This small molecule binds to this protein.
Small molecule (SMILES): CC(=O)N[C@@H](CCCc1ccccc1)C(=O)N[C@H]1CCCNC(=O)CCNC(=O)[C@H](CO)NC(=O)[C@H](CC(C)C)NC(=O)[C@H](CC2=CN=C3CC=CC=C23)NC(=O)[C@H](CCC(=O)O)NC(=O)[C@H](Cc2ccccc2)NC(=O)[C@H](Cc2ccc(O)cc2)NC(=O)[C@H](CCC(=O)O)NC(=O)[C@H](CC(C)C)N(C)C1=O

Sequence of chain 3.B:
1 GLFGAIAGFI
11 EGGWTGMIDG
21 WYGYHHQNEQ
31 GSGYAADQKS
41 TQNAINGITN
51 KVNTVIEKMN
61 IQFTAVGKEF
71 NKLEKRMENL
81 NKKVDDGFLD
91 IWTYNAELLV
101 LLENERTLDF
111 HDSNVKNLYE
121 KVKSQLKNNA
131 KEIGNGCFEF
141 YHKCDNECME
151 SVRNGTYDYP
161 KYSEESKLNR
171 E

Sequence of chain 3.A:
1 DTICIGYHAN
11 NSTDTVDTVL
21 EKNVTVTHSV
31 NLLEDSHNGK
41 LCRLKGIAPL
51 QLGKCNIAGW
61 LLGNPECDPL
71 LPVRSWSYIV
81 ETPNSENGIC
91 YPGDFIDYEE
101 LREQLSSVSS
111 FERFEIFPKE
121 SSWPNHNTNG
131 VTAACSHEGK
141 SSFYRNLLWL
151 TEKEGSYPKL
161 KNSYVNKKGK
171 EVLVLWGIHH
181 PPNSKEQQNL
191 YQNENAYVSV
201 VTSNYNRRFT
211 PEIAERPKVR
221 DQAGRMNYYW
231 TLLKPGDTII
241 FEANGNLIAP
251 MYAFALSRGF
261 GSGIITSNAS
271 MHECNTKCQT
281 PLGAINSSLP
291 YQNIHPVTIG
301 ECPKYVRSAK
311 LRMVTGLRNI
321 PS

Binding-site contacts:
Ligand atom CA contacts residue GLN42 of chain 3.B at 3.6 Å.
Ligand atom CE1 contacts residue ILE56 of chain 3.B at 3.5 Å (hydrophobic).
Ligand atom N contacts residue GLN42 of chain 3.B at 3.0 Å (h-bond).
Ligand atom CE2 contacts residue ASP19 of chain 3.B at 3.7 Å.
Ligand atom CD2 contacts residue TRP21 of chain 3.B at 3.7 Å (hydrophobic).
Ligand atom CN contacts residue THR49 of chain 3.B at 3.5 Å.
Ligand atom CE2 contacts residue TRP21 of chain 3.B at 3.6 Å (hydrophobic).
Ligand atom CH2 contacts residue GLN38 of chain 3.B at 3.5 Å.
Ligand atom CD1 contacts residue HIS28 of chain 3.A at 3.7 Å.
Ligand atom CD1 contacts residue ASP19 of chain 3.B at 3.6 Å.
Ligand atom CE2 contacts residue VAL30 of chain 3.A at 3.4 Å (hydrophobic).
Ligand atom OH contacts residue THR315 of chain 3.A at 2.6 Å (h-bond).
Ligand atom CA contacts residue ASN53 of chain 3.B at 3.7 Å.
Ligand atom CG contacts residue THR49 of chain 3.B at 3.6 Å.
Ligand atom CD1 contacts residue THR49 of chain 3.B at 3.2 Å.
Ligand atom CB contacts residue ASN53 of chain 3.B at 3.2 Å.
Ligand atom OG contacts residue GLN42 of chain 3.B at 3.4 Å (h-bond).
Ligand atom CZ3 contacts residue GLN42 of chain 3.B at 3.7 Å.
Ligand atom CD1 contacts residue ILE18 of chain 3.B at 3.6 Å (hydrophobic).
Ligand atom CZ contacts residue LEU289 of chain 3.A at 3.7 Å (hydrophobic).
Ligand atom CE1 contacts residue HIS28 of chain 3.A at 3.7 Å.
Ligand atom CZ contacts residue TRP21 of chain 3.B at 3.8 Å (hydrophobic).
Ligand atom CE1 contacts residue GLY20 of chain 3.B at 3.3 Å.
Ligand atom CZ contacts residue GLY20 of chain 3.B at 3.5 Å.
Ligand atom OH contacts residue HIS28 of chain 3.A at 3.6 Å.
Ligand atom N contacts residue ASN53 of chain 3.B at 3.0 Å (h-bond).
Ligand atom CD1 contacts residue GLY20 of chain 3.B at 3.6 Å.
Ligand atom CZ contacts residue THR315 of chain 3.A at 3.6 Å.
Ligand atom CZ contacts residue ILE56 of chain 3.B at 3.5 Å (hydrophobic).
Ligand atom CE1 contacts residue ASP19 of chain 3.B at 3.8 Å.
Ligand atom CZ contacts residue HIS28 of chain 3.A at 3.6 Å.
Ligand atom NE1 contacts residue ASP19 of chain 3.B at 3.0 Å (salt-bridge).
Ligand atom CE2 contacts residue HIS28 of chain 3.A at 3.7 Å.
Ligand atom CD2 contacts residue GLN42 of chain 3.B at 3.5 Å.
Ligand atom CD2 contacts residue VAL30 of chain 3.A at 3.5 Å (hydrophobic).
Ligand atom CG contacts residue HIS28 of chain 3.A at 3.7 Å.
Ligand atom CE1 contacts residue ILE18 of chain 3.B at 3.5 Å (hydrophobic).
Ligand atom C contacts residue GLN42 of chain 3.B at 3.8 Å.
Ligand atom O contacts residue ASN53 of chain 3.B at 3.2 Å (h-bond).
Ligand atom CZ2 contacts residue ASP19 of chain 3.B at 3.7 Å.